Sequence of chain 1.A:
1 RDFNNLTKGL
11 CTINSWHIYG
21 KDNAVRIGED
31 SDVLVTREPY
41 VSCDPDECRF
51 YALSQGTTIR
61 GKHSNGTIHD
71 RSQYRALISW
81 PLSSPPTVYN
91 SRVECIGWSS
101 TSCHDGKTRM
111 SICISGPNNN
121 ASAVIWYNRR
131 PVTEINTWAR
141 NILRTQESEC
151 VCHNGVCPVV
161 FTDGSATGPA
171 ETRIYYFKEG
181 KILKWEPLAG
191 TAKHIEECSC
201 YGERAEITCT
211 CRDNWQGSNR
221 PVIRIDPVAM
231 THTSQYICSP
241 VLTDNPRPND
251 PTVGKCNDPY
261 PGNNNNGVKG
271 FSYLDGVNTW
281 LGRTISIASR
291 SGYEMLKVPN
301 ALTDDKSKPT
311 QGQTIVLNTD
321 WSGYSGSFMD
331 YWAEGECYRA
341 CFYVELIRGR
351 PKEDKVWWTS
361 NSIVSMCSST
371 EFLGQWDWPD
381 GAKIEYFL

Binding-site contacts:
Ligand atom C1 contacts residue ASN5 of chain 1.A at 1.6 Å.
Ligand atom O5 contacts residue ASN5 of chain 1.A at 2.2 Å (h-bond).
Ligand atom C8 contacts residue PHE3 of chain 1.A at 3.5 Å (hydrophobic).
Ligand atom O5 contacts residue ASN154 of chain 1.A at 4.0 Å.
Ligand atom O6 contacts residue ASP2 of chain 1.A at 3.0 Å (salt-bridge).
Ligand atom C2 contacts residue ASN5 of chain 1.A at 2.8 Å.
Ligand atom N2 contacts residue ASP2 of chain 1.A at 3.8 Å.
Ligand atom C8 contacts residue ASP2 of chain 1.A at 3.7 Å.
Ligand atom C3 contacts residue PHE3 of chain 1.A at 4.3 Å (hydrophobic).
Ligand atom C7 contacts residue ASN5 of chain 1.A at 4.1 Å.
Ligand atom C6 contacts residue ASN154 of chain 1.A at 3.9 Å.
Ligand atom O5 contacts residue ASP2 of chain 1.A at 4.2 Å.
Ligand atom C1 contacts residue PHE3 of chain 1.A at 3.7 Å (hydrophobic).
Ligand atom C3 contacts residue ASP2 of chain 1.A at 4.1 Å.
Ligand atom C4 contacts residue ASN5 of chain 1.A at 4.2 Å.
Ligand atom C1 contacts residue ASN154 of chain 1.A at 4.1 Å.
Ligand atom C4 contacts residue ASN154 of chain 1.A at 4.3 Å.
Ligand atom O4 contacts residue ASN154 of chain 1.A at 4.3 Å.
Ligand atom C5 contacts residue ASN154 of chain 1.A at 3.4 Å.
Ligand atom C5 contacts residue ASN5 of chain 1.A at 3.5 Å.
Ligand atom N2 contacts residue PHE3 of chain 1.A at 2.8 Å (h-bond).
Ligand atom O3 contacts residue ASP2 of chain 1.A at 3.2 Å.
Ligand atom C7 contacts residue ASP2 of chain 1.A at 3.9 Å.
Ligand atom C6 contacts residue ASP2 of chain 1.A at 4.0 Å.
Ligand atom C2 contacts residue PHE3 of chain 1.A at 3.9 Å (hydrophobic).
Ligand atom N2 contacts residue ASN5 of chain 1.A at 3.2 Å (h-bond).
Ligand atom C7 contacts residue PHE3 of chain 1.A at 3.6 Å (hydrophobic).
Ligand atom O7 contacts residue ASN5 of chain 1.A at 4.4 Å.
Ligand atom C3 contacts residue ASN5 of chain 1.A at 4.0 Å.

A protein and the small-molecule ligand that binds it are described below.
Small molecule (SMILES): CC(=O)N[C@H]1[C@H](O[C@H]2[C@H](O)[C@@H](NC(C)=O)CO[C@@H]2CO)O[C@H](CO)[C@@H](O)[C@@H]1O